Binding-site contacts:
Ligand atom C7 contacts residue ASN141 of chain 3.B at 3.3 Å.
Ligand atom C4 contacts residue ASN141 of chain 3.B at 4.2 Å.
Ligand atom N2 contacts residue ASN141 of chain 3.B at 2.8 Å (h-bond).
Ligand atom C3 contacts residue ASN141 of chain 3.B at 3.8 Å.
Ligand atom C1 contacts residue ASN141 of chain 3.B at 1.4 Å.
Ligand atom C8 contacts residue ASN141 of chain 3.B at 4.4 Å.
Ligand atom N2 contacts residue THR143 of chain 3.B at 4.2 Å.
Ligand atom O5 contacts residue ASN141 of chain 3.B at 2.4 Å (h-bond).
Ligand atom C6 contacts residue GLU157 of chain 3.B at 4.5 Å.
Ligand atom C8 contacts residue GLU26 of chain 3.B at 4.3 Å.
Ligand atom C1 contacts residue THR143 of chain 3.B at 4.1 Å.
Ligand atom C2 contacts residue ASN141 of chain 3.B at 2.4 Å.
Ligand atom C5 contacts residue ASN141 of chain 3.B at 3.7 Å.
Ligand atom O7 contacts residue ASN141 of chain 3.B at 3.3 Å (h-bond).

Sequence of chain 3.B:
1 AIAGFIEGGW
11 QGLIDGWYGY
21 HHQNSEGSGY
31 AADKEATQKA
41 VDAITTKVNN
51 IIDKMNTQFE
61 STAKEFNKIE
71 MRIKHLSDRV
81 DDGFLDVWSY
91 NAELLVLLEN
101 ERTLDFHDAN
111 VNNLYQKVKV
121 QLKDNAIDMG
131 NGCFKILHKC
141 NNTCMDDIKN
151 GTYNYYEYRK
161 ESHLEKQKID

The small molecule below binds the protein below.
Small molecule (SMILES): CC(=O)N[C@@H]1[C@@H](O)[C@H](O)[C@@H](CO)O[C@H]1O